A small-molecule ligand and the protein it binds are described below.
Small molecule (SMILES): CC(=O)N[C@@H]1[C@@H](O)[C@H](O)[C@@H](CO)O[C@H]1O

Sequence of chain 1.F:
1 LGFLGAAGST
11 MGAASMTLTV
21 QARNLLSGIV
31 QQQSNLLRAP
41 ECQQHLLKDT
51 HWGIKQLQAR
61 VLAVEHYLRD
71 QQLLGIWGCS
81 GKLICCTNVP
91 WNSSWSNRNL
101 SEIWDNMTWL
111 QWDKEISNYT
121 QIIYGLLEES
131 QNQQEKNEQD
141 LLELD

Binding-site contacts:
Ligand atom C7 contacts residue ASN92 of chain 1.F at 3.2 Å.
Ligand atom N2 contacts residue ASN92 of chain 1.F at 2.8 Å (h-bond).
Ligand atom O7 contacts residue PRO90 of chain 1.F at 4.2 Å.
Ligand atom C3 contacts residue ASN92 of chain 1.F at 3.8 Å.
Ligand atom C8 contacts residue TRP91 of chain 1.F at 3.4 Å (hydrophobic).
Ligand atom C8 contacts residue PRO90 of chain 1.F at 3.8 Å (hydrophobic).
Ligand atom C5 contacts residue ASN92 of chain 1.F at 3.8 Å.
Ligand atom O7 contacts residue ASN92 of chain 1.F at 3.2 Å (h-bond).
Ligand atom C8 contacts residue ASN92 of chain 1.F at 3.8 Å.
Ligand atom O5 contacts residue SER94 of chain 1.F at 4.1 Å.
Ligand atom C4 contacts residue ASN92 of chain 1.F at 4.3 Å.
Ligand atom O5 contacts residue ASN92 of chain 1.F at 2.5 Å (h-bond).
Ligand atom C1 contacts residue SER94 of chain 1.F at 4.0 Å.
Ligand atom O7 contacts residue TRP95 of chain 1.F at 4.4 Å.
Ligand atom C1 contacts residue ASN92 of chain 1.F at 1.5 Å.
Ligand atom C2 contacts residue ASN92 of chain 1.F at 2.5 Å.